Binding-site contacts:
Ligand atom C1 contacts residue TYR122 of chain 1.C at 3.6 Å (hydrophobic).
Ligand atom C7 contacts residue TYR78 of chain 1.C at 3.9 Å (hydrophobic).
Ligand atom C1 contacts residue GLY121 of chain 1.C at 4.3 Å.
Ligand atom O5 contacts residue GLY121 of chain 1.C at 3.8 Å.
Ligand atom C3 contacts residue TYR78 of chain 1.C at 3.7 Å (hydrophobic).
Ligand atom C4 contacts residue TYR78 of chain 1.C at 3.7 Å (hydrophobic).
Ligand atom C6 contacts residue TYR122 of chain 1.C at 3.6 Å (hydrophobic).
Ligand atom O3 contacts residue TYR78 of chain 1.C at 4.5 Å.
Ligand atom C5 contacts residue TYR78 of chain 1.C at 3.9 Å (hydrophobic).
Ligand atom C2 contacts residue PHE47 of chain 1.C at 4.3 Å (hydrophobic).
Ligand atom C4 contacts residue ASP125 of chain 1.C at 3.6 Å.
Ligand atom O6 contacts residue GLY121 of chain 1.C at 3.6 Å.
Ligand atom C6 contacts residue VAL80 of chain 1.C at 4.0 Å (hydrophobic).
Ligand atom C6 contacts residue ASP125 of chain 1.C at 3.5 Å.
Ligand atom C3 contacts residue GLY1 of chain 1.C at 3.9 Å.
Ligand atom O1 contacts residue TYR78 of chain 1.C at 3.6 Å (h-bond).
Ligand atom O4 contacts residue GLY1 of chain 1.C at 3.1 Å (h-bond).
Ligand atom O4 contacts residue ASP125 of chain 1.C at 2.9 Å (salt-bridge).
Ligand atom O6 contacts residue TRP123 of chain 1.C at 3.0 Å (h-bond).
Ligand atom C4 contacts residue GLY1 of chain 1.C at 4.0 Å.
Ligand atom C6 contacts residue TRP123 of chain 1.C at 3.6 Å (hydrophobic).
Ligand atom O4 contacts residue GLY121 of chain 1.C at 3.6 Å.
Ligand atom O2 contacts residue PHE47 of chain 1.C at 4.1 Å.
Ligand atom O6 contacts residue ASP125 of chain 1.C at 3.0 Å (salt-bridge).
Ligand atom C6 contacts residue TYR78 of chain 1.C at 4.1 Å (hydrophobic).
Ligand atom O5 contacts residue TYR122 of chain 1.C at 2.8 Å (h-bond).
Ligand atom O4 contacts residue TYR122 of chain 1.C at 4.2 Å.
Ligand atom O3 contacts residue GLY1 of chain 1.C at 2.8 Å (h-bond).
Ligand atom O2 contacts residue GLY1 of chain 1.C at 4.5 Å.
Ligand atom C2 contacts residue TYR122 of chain 1.C at 4.4 Å (hydrophobic).
Ligand atom C2 contacts residue GLY121 of chain 1.C at 4.2 Å.
Ligand atom O6 contacts residue VAL80 of chain 1.C at 3.9 Å.
Ligand atom C7 contacts residue TYR122 of chain 1.C at 3.5 Å (hydrophobic).
Ligand atom C5 contacts residue ASP125 of chain 1.C at 4.2 Å.
Ligand atom O1 contacts residue TYR122 of chain 1.C at 4.2 Å.
Ligand atom C5 contacts residue TYR122 of chain 1.C at 3.8 Å (hydrophobic).
Ligand atom C2 contacts residue GLY1 of chain 1.C at 4.0 Å.
Ligand atom O6 contacts residue TYR122 of chain 1.C at 2.9 Å (h-bond).

The protein below binds the small molecule below.
Small molecule (SMILES): CO[C@H]1O[C@H](CO)[C@H](O)[C@H](O)[C@H]1O

Sequence of chain 1.C:
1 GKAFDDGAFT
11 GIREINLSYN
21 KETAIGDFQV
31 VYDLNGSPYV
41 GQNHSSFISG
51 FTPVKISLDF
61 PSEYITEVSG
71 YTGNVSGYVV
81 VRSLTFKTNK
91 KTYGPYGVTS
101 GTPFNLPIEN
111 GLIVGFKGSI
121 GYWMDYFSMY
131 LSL